Sequence of chain 3.A:
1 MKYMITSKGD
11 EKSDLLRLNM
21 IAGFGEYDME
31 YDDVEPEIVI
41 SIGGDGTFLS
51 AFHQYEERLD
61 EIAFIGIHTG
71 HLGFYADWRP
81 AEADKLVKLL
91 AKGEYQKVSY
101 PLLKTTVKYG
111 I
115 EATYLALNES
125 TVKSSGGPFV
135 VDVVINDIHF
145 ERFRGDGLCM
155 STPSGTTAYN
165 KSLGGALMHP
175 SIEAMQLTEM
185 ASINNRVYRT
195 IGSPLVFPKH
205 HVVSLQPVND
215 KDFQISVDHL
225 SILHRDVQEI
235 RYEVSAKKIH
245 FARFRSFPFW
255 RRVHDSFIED

A small-molecule ligand and the protein it binds are described below.
Small molecule (SMILES): NCCCC(=O)NC[C@H]1O[C@@H](n2c(C#CCOC[C@H]3O[C@@H](n4cnc5c(N)ncnc54)[C@H](O)[C@@H]3O)nc3c(N)ncnc32)[C@H](O)[C@@H]1O

Binding-site contacts:
Ligand atom O7 contacts residue GLU123 of chain 3.A at 2.7 Å (salt-bridge).
Ligand atom C26 contacts residue TYR163 of chain 3.A at 3.7 Å (hydrophobic).
Ligand atom N2 contacts residue ASP45 of chain 3.A at 3.7 Å.
Ligand atom O3 contacts residue TYR192 of chain 2.A at 3.7 Å.
Ligand atom O2 contacts residue ASP45 of chain 3.A at 3.4 Å (salt-bridge).
Ligand atom C23 contacts residue TYR163 of chain 3.A at 3.7 Å (hydrophobic).
Ligand atom C26 contacts residue ALA185 of chain 2.A at 3.7 Å (hydrophobic).
Ligand atom N10 contacts residue SER166 of chain 3.A at 3.0 Å (h-bond).
Ligand atom O6 contacts residue ALA162 of chain 3.A at 3.3 Å.
Ligand atom C9 contacts residue ASN122 of chain 3.A at 3.8 Å.
Ligand atom O3 contacts residue HIS71 of chain 3.A at 3.7 Å.
Ligand atom C11 contacts residue ASP45 of chain 3.A at 3.7 Å.
Ligand atom N11 contacts residue ASP150 of chain 2.A at 3.0 Å (salt-bridge).
Ligand atom C9 contacts residue ASP45 of chain 3.A at 3.7 Å.
Ligand atom C5 contacts residue ILE187 of chain 2.A at 3.8 Å (hydrophobic).
Ligand atom N10 contacts residue ALA185 of chain 2.A at 3.7 Å.
Ligand atom C21 contacts residue GLU123 of chain 3.A at 3.3 Å.
Ligand atom C13 contacts residue ALA162 of chain 3.A at 3.6 Å (hydrophobic).
Ligand atom O6 contacts residue GLU123 of chain 3.A at 2.5 Å (salt-bridge).
Ligand atom N6 contacts residue TYR75 of chain 3.A at 3.4 Å (h-bond).
Ligand atom N6 contacts residue ASN122 of chain 3.A at 3.0 Å (h-bond).
Ligand atom N11 contacts residue TYR163 of chain 3.A at 3.6 Å.
Ligand atom C12 contacts residue THR161 of chain 3.A at 3.2 Å.
Ligand atom C12 contacts residue PHE74 of chain 3.A at 3.3 Å (hydrophobic).
Ligand atom N11 contacts residue ALA185 of chain 2.A at 2.8 Å (h-bond).
Ligand atom O7 contacts residue ASN122 of chain 3.A at 3.2 Å (h-bond).
Ligand atom O6 contacts residue TYR163 of chain 3.A at 3.4 Å (h-bond).
Ligand atom N5 contacts residue PHE74 of chain 3.A at 3.6 Å.
Ligand atom N contacts residue TYR192 of chain 2.A at 2.8 Å (h-bond).
Ligand atom N5 contacts residue THR161 of chain 3.A at 2.8 Å (h-bond).
Ligand atom N9 contacts residue TYR163 of chain 3.A at 3.5 Å (h-bond).
Ligand atom C13 contacts residue THR161 of chain 3.A at 3.8 Å.
Ligand atom O2 contacts residue HIS71 of chain 3.A at 3.3 Å.
Ligand atom N3 contacts residue ASN122 of chain 3.A at 2.9 Å (h-bond).
Ligand atom C25 contacts residue SER166 of chain 3.A at 3.1 Å.
Ligand atom C14 contacts residue ASP45 of chain 3.A at 3.7 Å.
Ligand atom N6 contacts residue SER158 of chain 3.A at 3.0 Å (h-bond).
Ligand atom C10 contacts residue ALA162 of chain 3.A at 3.6 Å (hydrophobic).
Ligand atom O6 contacts residue ASN122 of chain 3.A at 3.7 Å.
Ligand atom C20 contacts residue GLU123 of chain 3.A at 3.3 Å.

Sequence of chain 2.A:
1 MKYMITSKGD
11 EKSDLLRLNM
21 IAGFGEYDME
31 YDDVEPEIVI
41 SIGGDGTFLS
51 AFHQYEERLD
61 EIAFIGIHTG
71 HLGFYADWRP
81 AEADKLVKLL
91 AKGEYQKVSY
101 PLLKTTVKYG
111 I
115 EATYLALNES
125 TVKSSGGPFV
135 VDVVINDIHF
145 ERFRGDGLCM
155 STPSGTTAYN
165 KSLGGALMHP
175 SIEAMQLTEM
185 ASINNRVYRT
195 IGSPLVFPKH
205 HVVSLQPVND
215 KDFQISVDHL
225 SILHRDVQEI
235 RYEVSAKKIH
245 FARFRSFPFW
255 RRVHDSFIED